Sequence of chain 1.A:
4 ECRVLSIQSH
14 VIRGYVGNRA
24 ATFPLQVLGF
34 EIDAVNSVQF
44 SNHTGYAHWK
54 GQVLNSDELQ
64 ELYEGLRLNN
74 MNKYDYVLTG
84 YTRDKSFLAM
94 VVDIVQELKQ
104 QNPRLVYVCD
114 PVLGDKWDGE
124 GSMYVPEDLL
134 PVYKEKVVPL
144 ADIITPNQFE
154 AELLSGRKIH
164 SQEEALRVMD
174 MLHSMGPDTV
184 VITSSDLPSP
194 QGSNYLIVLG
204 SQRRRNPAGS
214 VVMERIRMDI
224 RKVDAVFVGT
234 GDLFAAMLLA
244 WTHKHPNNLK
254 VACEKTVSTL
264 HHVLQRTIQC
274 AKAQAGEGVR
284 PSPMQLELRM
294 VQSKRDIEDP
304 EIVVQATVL

This protein binds this small molecule.
Small molecule (SMILES): OC[C@H]1O[C@H](O[C@H]2O[C@H](CO)[C@@H](O)[C@H](O)[C@H]2O)[C@H](O)[C@@H](O)[C@@H]1O

Sequence of chain 1.B:
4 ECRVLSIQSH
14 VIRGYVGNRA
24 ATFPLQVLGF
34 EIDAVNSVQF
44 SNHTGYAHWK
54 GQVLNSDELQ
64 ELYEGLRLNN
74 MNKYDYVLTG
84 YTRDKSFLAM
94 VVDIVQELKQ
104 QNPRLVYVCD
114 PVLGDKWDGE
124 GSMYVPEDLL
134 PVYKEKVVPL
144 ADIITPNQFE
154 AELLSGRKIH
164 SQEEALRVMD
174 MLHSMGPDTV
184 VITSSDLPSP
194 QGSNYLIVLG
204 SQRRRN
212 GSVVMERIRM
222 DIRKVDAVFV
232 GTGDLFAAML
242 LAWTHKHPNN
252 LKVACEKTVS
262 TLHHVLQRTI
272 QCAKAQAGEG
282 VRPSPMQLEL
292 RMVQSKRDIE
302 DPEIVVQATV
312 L

Binding-site contacts:
Ligand atom C6 contacts residue LEU31 of chain 1.B at 4.0 Å (hydrophobic).
Ligand atom O5 contacts residue LEU31 of chain 1.B at 3.4 Å (h-bond).
Ligand atom C2 contacts residue LYS297 of chain 1.A at 3.5 Å.
Ligand atom C6 contacts residue GLU301 of chain 1.B at 3.8 Å.
Ligand atom C5 contacts residue GLU301 of chain 1.B at 4.1 Å.
Ligand atom C6 contacts residue GLY32 of chain 1.B at 4.3 Å.
Ligand atom C6 contacts residue TRP244 of chain 1.B at 3.7 Å (hydrophobic).
Ligand atom C2 contacts residue VAL30 of chain 1.B at 3.5 Å (hydrophobic).
Ligand atom O3 contacts residue VAL30 of chain 1.B at 4.3 Å.
Ligand atom O2 contacts residue VAL30 of chain 1.B at 3.6 Å.
Ligand atom O2 contacts residue LYS297 of chain 1.A at 2.9 Å (salt-bridge).
Ligand atom C5 contacts residue LEU31 of chain 1.B at 4.2 Å (hydrophobic).
Ligand atom C1 contacts residue LEU31 of chain 1.B at 3.4 Å (hydrophobic).
Ligand atom O4 contacts residue GLU301 of chain 1.B at 2.7 Å (salt-bridge).
Ligand atom O6 contacts residue TRP244 of chain 1.B at 4.0 Å.
Ligand atom O6 contacts residue LYS247 of chain 1.B at 2.9 Å (salt-bridge).
Ligand atom C2 contacts residue LEU31 of chain 1.B at 4.2 Å (hydrophobic).
Ligand atom C4 contacts residue LEU31 of chain 1.B at 4.1 Å (hydrophobic).
Ligand atom C6 contacts residue LYS247 of chain 1.B at 3.7 Å.
Ligand atom C5 contacts residue LYS247 of chain 1.B at 4.0 Å.
Ligand atom C4 contacts residue GLU301 of chain 1.B at 3.2 Å.
Ligand atom C3 contacts residue VAL30 of chain 1.B at 4.5 Å (hydrophobic).
Ligand atom C3 contacts residue LYS297 of chain 1.A at 3.9 Å.
Ligand atom O5 contacts residue LYS247 of chain 1.B at 3.1 Å (salt-bridge).
Ligand atom C1 contacts residue LYS247 of chain 1.B at 4.0 Å.
Ligand atom C3 contacts residue ARG298 of chain 1.A at 4.4 Å.
Ligand atom O3 contacts residue ARG298 of chain 1.A at 3.3 Å (salt-bridge).
Ligand atom O1 contacts residue LEU31 of chain 1.B at 4.4 Å.
Ligand atom C1 contacts residue VAL30 of chain 1.B at 4.3 Å (hydrophobic).
Ligand atom O3 contacts residue LYS297 of chain 1.A at 3.1 Å (salt-bridge).
Ligand atom O3 contacts residue GLU301 of chain 1.B at 3.4 Å.
Ligand atom C3 contacts residue GLU301 of chain 1.B at 4.5 Å.